A protein and the small-molecule ligand that binds it are described below.
Small molecule (SMILES): COc1cc(N2CCN(C)CC2)ccc1Nc1nc(N)c(C(=O)c2ccccc2)s1

Sequence of chain 1.B:
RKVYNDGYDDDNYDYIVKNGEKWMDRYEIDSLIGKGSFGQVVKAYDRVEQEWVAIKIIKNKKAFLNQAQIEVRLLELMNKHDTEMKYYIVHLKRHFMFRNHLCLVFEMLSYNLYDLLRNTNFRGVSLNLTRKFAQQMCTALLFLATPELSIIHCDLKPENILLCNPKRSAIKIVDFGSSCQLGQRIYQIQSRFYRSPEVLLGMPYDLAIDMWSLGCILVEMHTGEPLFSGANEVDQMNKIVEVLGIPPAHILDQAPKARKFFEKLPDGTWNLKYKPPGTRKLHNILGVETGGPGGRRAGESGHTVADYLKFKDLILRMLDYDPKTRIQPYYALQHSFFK

Binding-site contacts:
Ligand atom CAA contacts residue MET118 of chain 1.B at 3.4 Å (hydrophobic).
Ligand atom OAS contacts residue MET118 of chain 1.B at 3.6 Å.
Ligand atom CAH contacts residue VAL51 of chain 1.B at 3.6 Å (hydrophobic).
Ligand atom CAV contacts residue GLU117 of chain 1.B at 4.0 Å.
Ligand atom CAV contacts residue LEU172 of chain 1.B at 3.7 Å (hydrophobic).
Ligand atom CAO contacts residue ASN122 of chain 1.B at 3.8 Å.
Ligand atom CAV contacts residue ALA64 of chain 1.B at 3.7 Å (hydrophobic).
Ligand atom NAC contacts residue GLU117 of chain 1.B at 2.8 Å (salt-bridge).
Ligand atom CAE contacts residue VAL51 of chain 1.B at 4.0 Å (hydrophobic).
Ligand atom CAJ contacts residue TYR121 of chain 1.B at 4.0 Å (hydrophobic).
Ligand atom SAT contacts residue LEU172 of chain 1.B at 3.6 Å.
Ligand atom CBA contacts residue LEU172 of chain 1.B at 3.5 Å (hydrophobic).
Ligand atom NAQ contacts residue LEU172 of chain 1.B at 3.5 Å.
Ligand atom CAB contacts residue ASP125 of chain 1.B at 3.5 Å.
Ligand atom CAZ contacts residue SER120 of chain 1.B at 3.7 Å.
Ligand atom NBC contacts residue ASP125 of chain 1.B at 3.1 Å (salt-bridge).
Ligand atom CAZ contacts residue ILE43 of chain 1.B at 3.9 Å (hydrophobic).
Ligand atom CAF contacts residue VAL51 of chain 1.B at 3.3 Å (hydrophobic).
Ligand atom CAN contacts residue ASP125 of chain 1.B at 3.1 Å.
Ligand atom CBA contacts residue LEU119 of chain 1.B at 3.9 Å (hydrophobic).
Ligand atom NAQ contacts residue ALA64 of chain 1.B at 4.0 Å.
Ligand atom OAS contacts residue ILE43 of chain 1.B at 3.2 Å.
Ligand atom CAA contacts residue SER120 of chain 1.B at 3.3 Å.
Ligand atom CAY contacts residue SER120 of chain 1.B at 3.9 Å.
Ligand atom CAL contacts residue ILE43 of chain 1.B at 3.8 Å (hydrophobic).
Ligand atom CBB contacts residue LEU172 of chain 1.B at 3.8 Å (hydrophobic).
Ligand atom CAL contacts residue SER120 of chain 1.B at 4.0 Å.
Ligand atom OAD contacts residue PHE116 of chain 1.B at 3.7 Å.
Ligand atom CAP contacts residue ASP125 of chain 1.B at 3.1 Å.
Ligand atom NAQ contacts residue LEU119 of chain 1.B at 3.6 Å.
Ligand atom CAF contacts residue PHE48 of chain 1.B at 4.0 Å (hydrophobic).
Ligand atom NBD contacts residue ASP125 of chain 1.B at 3.6 Å.
Ligand atom CAA contacts residue ILE43 of chain 1.B at 3.9 Å (hydrophobic).
Ligand atom CAY contacts residue LEU119 of chain 1.B at 3.9 Å (hydrophobic).
Ligand atom CAI contacts residue VAL184 of chain 1.B at 3.6 Å (hydrophobic).
Ligand atom NAC contacts residue ALA64 of chain 1.B at 3.6 Å.
Ligand atom CAA contacts residue LEU119 of chain 1.B at 3.9 Å (hydrophobic).
Ligand atom NAR contacts residue LEU119 of chain 1.B at 3.1 Å (h-bond).
Ligand atom CAK contacts residue LEU172 of chain 1.B at 3.9 Å (hydrophobic).
Ligand atom NAC contacts residue PHE116 of chain 1.B at 3.9 Å.